Binding-site contacts:
Ligand atom C3 contacts residue GLY106 of chain 1.K at 3.6 Å.
Ligand atom C8 contacts residue THR267 of chain 1.P at 3.8 Å.
Ligand atom O4 contacts residue ASN45 of chain 1.L at 2.6 Å (h-bond).
Ligand atom O4 contacts residue VAL107 of chain 1.K at 4.0 Å.
Ligand atom C4 contacts residue GLY106 of chain 1.K at 3.9 Å.
Ligand atom O6 contacts residue SER62 of chain 1.L at 3.9 Å.
Ligand atom C5 contacts residue ILE104 of chain 1.K at 3.3 Å (hydrophobic).
Ligand atom N2 contacts residue GLY106 of chain 1.K at 3.8 Å.
Ligand atom C6 contacts residue ARG103 of chain 1.K at 3.9 Å.
Ligand atom C4 contacts residue ILE104 of chain 1.K at 3.6 Å (hydrophobic).
Ligand atom O6 contacts residue SER381 of chain 1.P at 3.3 Å (h-bond).
Ligand atom C3 contacts residue ASN301 of chain 1.P at 3.5 Å.
Ligand atom N2 contacts residue ASN301 of chain 1.P at 2.4 Å (h-bond).
Ligand atom C2 contacts residue HIS299 of chain 1.P at 3.8 Å.
Ligand atom C1 contacts residue ASN301 of chain 1.P at 1.4 Å.
Ligand atom O6 contacts residue ARG296 of chain 1.P at 3.4 Å (salt-bridge).
Ligand atom O4 contacts residue ILE104 of chain 1.K at 3.1 Å (h-bond).
Ligand atom C6 contacts residue ILE104 of chain 1.K at 3.7 Å (hydrophobic).
Ligand atom O4 contacts residue SER62 of chain 1.L at 3.9 Å.
Ligand atom C6 contacts residue ASN44 of chain 1.L at 3.8 Å.
Ligand atom C2 contacts residue GLY106 of chain 1.K at 3.3 Å.
Ligand atom O3 contacts residue GLY106 of chain 1.K at 3.1 Å (h-bond).
Ligand atom C7 contacts residue ASN301 of chain 1.P at 3.3 Å.
Ligand atom C4 contacts residue SER62 of chain 1.L at 3.7 Å.
Ligand atom C2 contacts residue ASN301 of chain 1.P at 2.3 Å.
Ligand atom N2 contacts residue HIS299 of chain 1.P at 3.1 Å (h-bond).
Ligand atom O3 contacts residue PRO60 of chain 1.L at 3.4 Å.
Ligand atom O6 contacts residue ASN44 of chain 1.L at 2.7 Å (h-bond).
Ligand atom C8 contacts residue ARG412 of chain 1.P at 3.8 Å.
Ligand atom C1 contacts residue ARG103 of chain 1.K at 3.9 Å.
Ligand atom O4 contacts residue GLY61 of chain 1.L at 3.2 Å (h-bond).
Ligand atom C3 contacts residue ILE104 of chain 1.K at 3.7 Å (hydrophobic).
Ligand atom O5 contacts residue ARG103 of chain 1.K at 3.5 Å (salt-bridge).
Ligand atom O3 contacts residue ILE104 of chain 1.K at 3.8 Å.
Ligand atom C5 contacts residue ASN301 of chain 1.P at 3.8 Å.
Ligand atom C4 contacts residue ASN45 of chain 1.L at 3.9 Å.
Ligand atom O5 contacts residue SER381 of chain 1.P at 3.7 Å.
Ligand atom O5 contacts residue ASN301 of chain 1.P at 2.7 Å (h-bond).
Ligand atom C5 contacts residue ARG103 of chain 1.K at 3.6 Å.
Ligand atom C3 contacts residue HIS299 of chain 1.P at 3.6 Å.

Sequence of chain 1.K:
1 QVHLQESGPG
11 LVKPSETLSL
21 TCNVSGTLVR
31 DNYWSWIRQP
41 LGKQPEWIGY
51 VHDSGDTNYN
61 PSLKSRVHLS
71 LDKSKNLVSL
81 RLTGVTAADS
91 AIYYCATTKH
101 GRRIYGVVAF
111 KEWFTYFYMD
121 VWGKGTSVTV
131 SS

A protein and the small-molecule ligand that binds it are described below.
Small molecule (SMILES): CC(=O)N[C@H]1[C@H](O[C@H]2[C@H](O)[C@@H](NC(C)=O)CO[C@@H]2CO)O[C@H](CO)[C@@H](O[C@@H]2O[C@H](CO[C@H]3O[C@H](CO[C@H]4O[C@H](CO)[C@@H](O)[C@H](O)[C@@H]4O)[C@@H](O)[C@H](O[C@H]4O[C@H](CO)[C@@H](O)[C@H](O)[C@@H]4O[C@H]4O[C@H](CO)[C@@H](O)[C@H](O)[C@@H]4O)[C@@H]3O)[C@@H](O)[C@H](O[C@H]3O[C@H](CO)[C@@H](O)[C@H](O)[C@@H]3O[C@H]3O[C@H](CO)[C@@H](O)[C@H](O)[C@@H]3O)[C@@H]2O)[C@@H]1O

Sequence of chain 1.P:
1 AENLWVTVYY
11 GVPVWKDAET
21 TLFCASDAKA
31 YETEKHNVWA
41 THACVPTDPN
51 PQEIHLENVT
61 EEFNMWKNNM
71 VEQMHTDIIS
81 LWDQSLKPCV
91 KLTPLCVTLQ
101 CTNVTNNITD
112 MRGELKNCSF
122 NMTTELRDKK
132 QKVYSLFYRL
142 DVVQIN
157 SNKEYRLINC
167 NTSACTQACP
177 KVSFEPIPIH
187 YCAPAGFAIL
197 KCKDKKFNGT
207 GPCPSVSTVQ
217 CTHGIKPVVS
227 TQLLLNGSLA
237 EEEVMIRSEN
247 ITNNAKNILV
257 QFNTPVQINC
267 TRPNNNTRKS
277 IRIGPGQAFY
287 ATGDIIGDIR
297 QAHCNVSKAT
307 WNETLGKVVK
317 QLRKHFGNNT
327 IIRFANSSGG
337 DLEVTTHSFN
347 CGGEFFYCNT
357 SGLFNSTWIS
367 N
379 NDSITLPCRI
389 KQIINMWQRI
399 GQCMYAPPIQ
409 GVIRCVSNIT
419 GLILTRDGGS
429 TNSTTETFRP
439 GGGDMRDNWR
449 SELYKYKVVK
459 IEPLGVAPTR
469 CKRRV

Sequence of chain 1.L:
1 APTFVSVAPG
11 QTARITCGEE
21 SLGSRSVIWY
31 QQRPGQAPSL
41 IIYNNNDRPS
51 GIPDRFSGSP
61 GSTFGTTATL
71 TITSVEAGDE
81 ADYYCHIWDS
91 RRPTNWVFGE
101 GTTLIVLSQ